A small-molecule ligand and the protein it binds are described below.
Small molecule (SMILES): Nc1nc(Nc2ccc(S(N)(=O)=O)cc2)nn1C(=O)c1c(F)cccc1F

Binding-site contacts:
Ligand atom C3 contacts residue LEU109 of chain 1.A at 3.3 Å (hydrophobic).
Ligand atom N1 contacts residue LEU158 of chain 1.A at 3.9 Å.
Ligand atom C6 contacts residue GLY112 of chain 1.A at 3.9 Å.
Ligand atom C5 contacts residue GLY112 of chain 1.A at 3.8 Å.
Ligand atom C14 contacts residue LYS39 of chain 1.A at 3.6 Å.
Ligand atom F2 contacts residue ILE37 of chain 1.A at 3.9 Å.
Ligand atom C4 contacts residue TYR108 of chain 1.A at 3.6 Å (hydrophobic).
Ligand atom N2 contacts residue LEU109 of chain 1.A at 3.0 Å (h-bond).
Ligand atom N2 contacts residue LEU158 of chain 1.A at 3.9 Å.
Ligand atom C11 contacts residue ASP169 of chain 1.A at 3.9 Å.
Ligand atom N4 contacts residue TYR298 of chain 1.A at 3.4 Å (h-bond).
Ligand atom O1 contacts residue ASP116 of chain 1.A at 4.0 Å.
Ligand atom C4 contacts residue LEU109 of chain 1.A at 3.1 Å (hydrophobic).
Ligand atom C2 contacts residue LEU109 of chain 1.A at 3.5 Å (hydrophobic).
Ligand atom F1 contacts residue LEU158 of chain 1.A at 3.6 Å.
Ligand atom N6 contacts residue LEU158 of chain 1.A at 3.4 Å.
Ligand atom S contacts residue ASP116 of chain 1.A at 3.9 Å.
Ligand atom C4 contacts residue GLY112 of chain 1.A at 4.0 Å.
Ligand atom F2 contacts residue VAL45 of chain 1.A at 3.4 Å.
Ligand atom N1 contacts residue ALA58 of chain 1.A at 3.7 Å.
Ligand atom O3 contacts residue MET106 of chain 1.A at 3.4 Å.
Ligand atom N2 contacts residue TYR108 of chain 1.A at 3.8 Å.
Ligand atom N3 contacts residue TYR108 of chain 1.A at 3.6 Å.
Ligand atom C1 contacts residue LEU158 of chain 1.A at 3.5 Å (hydrophobic).
Ligand atom N1 contacts residue MET106 of chain 1.A at 3.6 Å.
Ligand atom C15 contacts residue VAL45 of chain 1.A at 3.9 Å (hydrophobic).
Ligand atom N4 contacts residue ASP116 of chain 1.A at 2.8 Å (salt-bridge).
Ligand atom C1 contacts residue GLU107 of chain 1.A at 3.8 Å.
Ligand atom C13 contacts residue LYS39 of chain 1.A at 3.6 Å.
Ligand atom C12 contacts residue ASP169 of chain 1.A at 3.6 Å.
Ligand atom C3 contacts residue TYR108 of chain 1.A at 4.1 Å (hydrophobic).
Ligand atom N4 contacts residue GLY112 of chain 1.A at 3.9 Å.
Ligand atom C1 contacts residue ALA58 of chain 1.A at 3.9 Å (hydrophobic).
Ligand atom F1 contacts residue ALA168 of chain 1.A at 3.6 Å.
Ligand atom C9 contacts residue LEU158 of chain 1.A at 3.8 Å (hydrophobic).
Ligand atom N2 contacts residue GLU107 of chain 1.A at 4.0 Å.
Ligand atom N3 contacts residue LEU109 of chain 1.A at 2.7 Å (h-bond).
Ligand atom N5 contacts residue LEU158 of chain 1.A at 3.8 Å.
Ligand atom F1 contacts residue ASP169 of chain 1.A at 3.4 Å.
Ligand atom N1 contacts residue GLU107 of chain 1.A at 2.8 Å (salt-bridge).

Sequence of chain 1.A:
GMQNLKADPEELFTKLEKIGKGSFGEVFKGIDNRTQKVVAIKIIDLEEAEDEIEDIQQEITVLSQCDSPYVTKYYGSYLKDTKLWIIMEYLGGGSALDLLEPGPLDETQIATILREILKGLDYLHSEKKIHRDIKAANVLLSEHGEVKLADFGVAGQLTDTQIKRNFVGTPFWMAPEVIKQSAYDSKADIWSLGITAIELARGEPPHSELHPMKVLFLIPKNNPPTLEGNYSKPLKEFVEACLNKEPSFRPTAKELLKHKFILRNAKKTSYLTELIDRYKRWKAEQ